This small molecule binds to this protein.
Small molecule (SMILES): COc1ccc(Cn2cnc3cc4c(cc32)CCCC4)cc1C

Sequence of chain 2.A:
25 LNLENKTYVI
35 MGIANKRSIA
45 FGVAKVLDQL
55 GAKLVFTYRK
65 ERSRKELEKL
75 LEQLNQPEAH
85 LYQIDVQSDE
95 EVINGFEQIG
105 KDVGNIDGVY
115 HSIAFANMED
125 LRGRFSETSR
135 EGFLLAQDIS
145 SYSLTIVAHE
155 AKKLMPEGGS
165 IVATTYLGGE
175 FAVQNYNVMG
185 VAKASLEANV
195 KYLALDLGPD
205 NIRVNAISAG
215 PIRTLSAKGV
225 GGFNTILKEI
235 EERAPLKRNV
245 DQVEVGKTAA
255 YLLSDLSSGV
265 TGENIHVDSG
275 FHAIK

Binding-site contacts:
Ligand atom C22 contacts residue GLN178 of chain 2.A at 3.4 Å.
Ligand atom C12 contacts residue VAL224 of chain 2.A at 4.2 Å (hydrophobic).
Ligand atom C23 contacts residue ASN179 of chain 2.A at 4.1 Å.
Ligand atom C17 contacts residue SER220 of chain 2.A at 3.2 Å.
Ligand atom C16 contacts residue PHE227 of chain 2.A at 4.0 Å (hydrophobic).
Ligand atom C23 contacts residue VAL224 of chain 2.A at 3.8 Å (hydrophobic).
Ligand atom C8 contacts residue NAP1 of chain 2.D at 3.6 Å.
Ligand atom O21 contacts residue GLN178 of chain 2.A at 3.3 Å (h-bond).
Ligand atom C20 contacts residue ALA118 of chain 2.A at 4.1 Å (hydrophobic).
Ligand atom C13 contacts residue TYR180 of chain 2.A at 3.5 Å (hydrophobic).
Ligand atom N9 contacts residue NAP1 of chain 2.D at 4.1 Å.
Ligand atom C6 contacts residue NAP1 of chain 2.D at 3.6 Å.
Ligand atom C19 contacts residue ALA120 of chain 2.A at 3.6 Å (hydrophobic).
Ligand atom C16 contacts residue TYR170 of chain 2.A at 4.1 Å (hydrophobic).
Ligand atom C11 contacts residue PHE227 of chain 2.A at 4.2 Å (hydrophobic).
Ligand atom C20 contacts residue MET183 of chain 2.A at 3.8 Å (hydrophobic).
Ligand atom C23 contacts residue TYR180 of chain 2.A at 3.8 Å (hydrophobic).
Ligand atom C13 contacts residue VAL224 of chain 2.A at 4.0 Å (hydrophobic).
Ligand atom C20 contacts residue ALA120 of chain 2.A at 3.7 Å (hydrophobic).
Ligand atom C20 contacts residue PHE119 of chain 2.A at 3.8 Å (hydrophobic).
Ligand atom C4 contacts residue SER220 of chain 2.A at 3.4 Å.
Ligand atom C10 contacts residue NAP1 of chain 2.D at 3.8 Å.
Ligand atom C14 contacts residue TYR180 of chain 2.A at 3.8 Å (hydrophobic).
Ligand atom C6 contacts residue TYR180 of chain 2.A at 3.7 Å (hydrophobic).
Ligand atom C3 contacts residue MET183 of chain 2.A at 3.8 Å (hydrophobic).
Ligand atom N7 contacts residue NAP1 of chain 2.D at 3.0 Å (h-bond).
Ligand atom C18 contacts residue MET122 of chain 2.A at 4.1 Å (hydrophobic).
Ligand atom C19 contacts residue PHE119 of chain 2.A at 3.9 Å (hydrophobic).
Ligand atom C12 contacts residue TYR180 of chain 2.A at 3.7 Å (hydrophobic).
Ligand atom C18 contacts residue ALA120 of chain 2.A at 3.7 Å (hydrophobic).
Ligand atom C2 contacts residue SER220 of chain 2.A at 3.6 Å.
Ligand atom O21 contacts residue VAL177 of chain 2.A at 4.1 Å.
Ligand atom C22 contacts residue ILE230 of chain 2.A at 4.1 Å (hydrophobic).
Ligand atom C8 contacts residue TYR180 of chain 2.A at 3.5 Å (hydrophobic).
Ligand atom C11 contacts residue TYR180 of chain 2.A at 4.0 Å (hydrophobic).
Ligand atom C3 contacts residue NAP1 of chain 2.D at 3.6 Å.
Ligand atom C15 contacts residue TYR170 of chain 2.A at 3.7 Å (hydrophobic).
Ligand atom N7 contacts residue TYR180 of chain 2.A at 2.9 Å (h-bond).
Ligand atom C5 contacts residue TYR180 of chain 2.A at 4.0 Å (hydrophobic).
Ligand atom N9 contacts residue TYR180 of chain 2.A at 3.8 Å.